Sequence of chain 1.A:
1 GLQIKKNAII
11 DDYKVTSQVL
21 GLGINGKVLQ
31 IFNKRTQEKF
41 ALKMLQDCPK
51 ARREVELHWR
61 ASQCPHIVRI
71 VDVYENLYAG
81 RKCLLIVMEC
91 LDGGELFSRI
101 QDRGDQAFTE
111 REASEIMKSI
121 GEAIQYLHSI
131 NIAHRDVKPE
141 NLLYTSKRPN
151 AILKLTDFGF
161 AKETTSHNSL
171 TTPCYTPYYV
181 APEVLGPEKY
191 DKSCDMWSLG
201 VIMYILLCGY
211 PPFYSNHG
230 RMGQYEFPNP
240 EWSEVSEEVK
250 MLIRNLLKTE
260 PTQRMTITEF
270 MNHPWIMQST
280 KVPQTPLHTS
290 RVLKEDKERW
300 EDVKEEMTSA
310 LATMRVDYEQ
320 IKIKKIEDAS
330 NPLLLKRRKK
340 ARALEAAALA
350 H

Sequence of chain 1.B:
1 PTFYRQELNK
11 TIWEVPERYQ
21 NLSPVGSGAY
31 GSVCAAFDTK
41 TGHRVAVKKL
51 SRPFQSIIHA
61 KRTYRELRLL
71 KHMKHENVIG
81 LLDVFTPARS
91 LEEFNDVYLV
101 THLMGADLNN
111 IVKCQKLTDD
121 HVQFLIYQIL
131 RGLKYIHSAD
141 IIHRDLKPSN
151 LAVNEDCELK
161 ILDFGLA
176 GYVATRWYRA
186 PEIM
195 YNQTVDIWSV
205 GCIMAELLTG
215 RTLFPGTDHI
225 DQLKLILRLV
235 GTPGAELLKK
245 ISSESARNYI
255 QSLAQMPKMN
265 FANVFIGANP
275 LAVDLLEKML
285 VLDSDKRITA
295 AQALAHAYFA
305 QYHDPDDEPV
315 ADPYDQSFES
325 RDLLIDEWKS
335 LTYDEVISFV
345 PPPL

Binding-site contacts:
Ligand atom N7 contacts residue LEU103 of chain 1.B at 3.9 Å.
Ligand atom C29 contacts residue ASP163 of chain 1.B at 3.4 Å.
Ligand atom C6 contacts residue MET104 of chain 1.B at 3.8 Å (hydrophobic).
Ligand atom C11 contacts residue GLY105 of chain 1.B at 3.9 Å.
Ligand atom C5 contacts residue LEU162 of chain 1.B at 4.0 Å (hydrophobic).
Ligand atom O16 contacts residue LEU162 of chain 1.B at 3.6 Å.
Ligand atom C18 contacts residue THR101 of chain 1.B at 3.5 Å.
Ligand atom N28 contacts residue ASP163 of chain 1.B at 3.9 Å.
Ligand atom C12 contacts residue GLY105 of chain 1.B at 3.1 Å.
Ligand atom C30 contacts residue ASP163 of chain 1.B at 4.0 Å.
Ligand atom C24 contacts residue LYS48 of chain 1.B at 3.6 Å.
Ligand atom C22 contacts residue LYS48 of chain 1.B at 3.7 Å.
Ligand atom S25 contacts residue ASP163 of chain 1.B at 3.9 Å.
Ligand atom C5 contacts residue ALA46 of chain 1.B at 4.0 Å (hydrophobic).
Ligand atom O26 contacts residue ASP163 of chain 1.B at 3.0 Å (salt-bridge).
Ligand atom C23 contacts residue THR101 of chain 1.B at 3.1 Å.
Ligand atom O27 contacts residue LEU70 of chain 1.B at 3.4 Å.
Ligand atom C22 contacts residue THR101 of chain 1.B at 3.5 Å.
Ligand atom C6 contacts residue HIS102 of chain 1.B at 3.6 Å.
Ligand atom C11 contacts residue ALA106 of chain 1.B at 3.8 Å (hydrophobic).
Ligand atom C24 contacts residue ALA46 of chain 1.B at 3.4 Å (hydrophobic).
Ligand atom C11 contacts residue GLN319 of chain 1.A at 3.5 Å.
Ligand atom C13 contacts residue MET104 of chain 1.B at 3.3 Å (hydrophobic).
Ligand atom N7 contacts residue MET104 of chain 1.B at 3.1 Å (h-bond).
Ligand atom C24 contacts residue LEU99 of chain 1.B at 3.9 Å (hydrophobic).
Ligand atom C30 contacts residue GLU66 of chain 1.B at 3.0 Å.
Ligand atom C6 contacts residue ALA46 of chain 1.B at 4.0 Å (hydrophobic).
Ligand atom O27 contacts residue ILE79 of chain 1.B at 3.8 Å.
Ligand atom C12 contacts residue GLN319 of chain 1.A at 3.7 Å.
Ligand atom C15 contacts residue LEU162 of chain 1.B at 3.9 Å (hydrophobic).
Ligand atom C12 contacts residue ALA106 of chain 1.B at 3.8 Å (hydrophobic).
Ligand atom C19 contacts residue ILE79 of chain 1.B at 3.8 Å (hydrophobic).
Ligand atom C14 contacts residue MET104 of chain 1.B at 3.2 Å (hydrophobic).
Ligand atom N17 contacts residue THR101 of chain 1.B at 3.9 Å.
Ligand atom C24 contacts residue THR101 of chain 1.B at 3.2 Å.
Ligand atom O26 contacts residue LEU162 of chain 1.B at 3.3 Å.
Ligand atom O26 contacts residue ILE79 of chain 1.B at 3.8 Å.
Ligand atom C23 contacts residue LYS48 of chain 1.B at 4.0 Å.
Ligand atom C13 contacts residue GLY105 of chain 1.B at 3.6 Å.
Ligand atom N17 contacts residue ALA46 of chain 1.B at 3.8 Å.

This protein binds this small molecule.
Small molecule (SMILES): CCCc1c(C(=O)Nc2cc(S(=O)(=O)N(C)C)ccc2C)cnn1-c1ccccc1